Sequence of chain 1.A:
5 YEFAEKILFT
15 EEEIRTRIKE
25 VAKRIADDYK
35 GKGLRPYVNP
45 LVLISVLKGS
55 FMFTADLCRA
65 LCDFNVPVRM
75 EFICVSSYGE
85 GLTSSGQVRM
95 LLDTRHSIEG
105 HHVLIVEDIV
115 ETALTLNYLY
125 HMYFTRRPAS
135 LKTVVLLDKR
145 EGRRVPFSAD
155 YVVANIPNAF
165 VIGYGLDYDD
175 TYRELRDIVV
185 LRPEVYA

Binding-site contacts:
Ligand atom PA contacts residue MG1 of chain 1.D at 3.5 Å.
Ligand atom O1P contacts residue THR116 of chain 1.A at 3.2 Å (h-bond).
Ligand atom O2A contacts residue MG1 of chain 1.D at 2.1 Å.
Ligand atom O3 contacts residue ASP112 of chain 1.A at 3.7 Å.
Ligand atom C3 contacts residue MG1 of chain 1.C at 3.0 Å.
Ligand atom C2 contacts residue MG1 of chain 1.C at 3.0 Å.
Ligand atom C3 contacts residue GLU111 of chain 1.A at 3.5 Å.
Ligand atom O1B contacts residue ARG177 of chain 1.A at 2.9 Å (salt-bridge).
Ligand atom O3B contacts residue LYS52 of chain 1.A at 3.2 Å (salt-bridge).
Ligand atom C2 contacts residue ASP112 of chain 1.A at 3.2 Å.
Ligand atom O2 contacts residue MG1 of chain 1.C at 2.2 Å.
Ligand atom O3A contacts residue MG1 of chain 1.C at 3.4 Å.
Ligand atom PB contacts residue MG1 of chain 1.D at 3.5 Å.
Ligand atom C5 contacts residue 7HP1 of chain 1.E at 3.7 Å.
Ligand atom C5 contacts residue ILE113 of chain 1.A at 3.0 Å (hydrophobic).
Ligand atom O1P contacts residue VAL114 of chain 1.A at 3.7 Å.
Ligand atom O3 contacts residue MG1 of chain 1.C at 2.2 Å.
Ligand atom PB contacts residue MG1 of chain 1.C at 3.4 Å.
Ligand atom O5 contacts residue 7HP1 of chain 1.E at 3.5 Å (h-bond).
Ligand atom O3B contacts residue GLY53 of chain 1.A at 2.9 Å (h-bond).
Ligand atom PB contacts residue LYS52 of chain 1.A at 3.7 Å.
Ligand atom P contacts residue THR116 of chain 1.A at 3.4 Å.
Ligand atom C1 contacts residue MG1 of chain 1.C at 3.3 Å.
Ligand atom O2B contacts residue LYS52 of chain 1.A at 2.9 Å (salt-bridge).
Ligand atom O1B contacts residue ASP171 of chain 1.A at 2.9 Å (salt-bridge).
Ligand atom O2P contacts residue THR116 of chain 1.A at 3.6 Å (h-bond).
Ligand atom O3P contacts residue THR116 of chain 1.A at 2.8 Å (h-bond).
Ligand atom O2 contacts residue ASP112 of chain 1.A at 2.7 Å (salt-bridge).
Ligand atom PA contacts residue MG1 of chain 1.C at 3.6 Å.
Ligand atom C3 contacts residue ILE113 of chain 1.A at 3.3 Å (hydrophobic).
Ligand atom O1P contacts residue ALA117 of chain 1.A at 2.9 Å (h-bond).
Ligand atom O1B contacts residue MG1 of chain 1.D at 2.2 Å.
Ligand atom O3B contacts residue MG1 of chain 1.C at 2.3 Å.
Ligand atom C2 contacts residue ILE113 of chain 1.A at 3.4 Å (hydrophobic).
Ligand atom O1P contacts residue GLU115 of chain 1.A at 2.8 Å (salt-bridge).
Ligand atom O2B contacts residue ARG177 of chain 1.A at 3.5 Å (salt-bridge).
Ligand atom O3 contacts residue GLU111 of chain 1.A at 2.7 Å (salt-bridge).
Ligand atom O1 contacts residue MG1 of chain 1.C at 2.4 Å.
Ligand atom O3P contacts residue GLU115 of chain 1.A at 3.5 Å.
Ligand atom C3 contacts residue ASP112 of chain 1.A at 3.4 Å.

A small-molecule ligand and the protein it binds are described below.
Small molecule (SMILES): O=P(O)(O)OC[C@H]1O[C@H](O[P](=O)(O)OP(=O)(O)O)[C@H](O)[C@@H]1O